Binding-site contacts:
Ligand atom O5 contacts residue ASN102 of chain 1.A at 2.3 Å (h-bond).
Ligand atom C5 contacts residue ASN102 of chain 1.A at 3.6 Å.
Ligand atom C7 contacts residue LEU115 of chain 1.A at 3.8 Å (hydrophobic).
Ligand atom C3 contacts residue ASN102 of chain 1.A at 3.8 Å.
Ligand atom C2 contacts residue ASN102 of chain 1.A at 2.4 Å.
Ligand atom N2 contacts residue ASN102 of chain 1.A at 3.1 Å (h-bond).
Ligand atom C4 contacts residue ASN102 of chain 1.A at 4.0 Å.
Ligand atom O7 contacts residue LEU115 of chain 1.A at 4.2 Å.
Ligand atom C8 contacts residue LEU115 of chain 1.A at 3.6 Å (hydrophobic).
Ligand atom C7 contacts residue ASN102 of chain 1.A at 3.9 Å.
Ligand atom O7 contacts residue ASN102 of chain 1.A at 4.0 Å.
Ligand atom C1 contacts residue ASN102 of chain 1.A at 1.4 Å.
Ligand atom N2 contacts residue LEU115 of chain 1.A at 4.1 Å.

The protein below binds the small molecule below.
Small molecule (SMILES): CC(=O)N[C@@H]1[C@@H](O)[C@H](O)[C@@H](CO)O[C@H]1O

Sequence of chain 1.A:
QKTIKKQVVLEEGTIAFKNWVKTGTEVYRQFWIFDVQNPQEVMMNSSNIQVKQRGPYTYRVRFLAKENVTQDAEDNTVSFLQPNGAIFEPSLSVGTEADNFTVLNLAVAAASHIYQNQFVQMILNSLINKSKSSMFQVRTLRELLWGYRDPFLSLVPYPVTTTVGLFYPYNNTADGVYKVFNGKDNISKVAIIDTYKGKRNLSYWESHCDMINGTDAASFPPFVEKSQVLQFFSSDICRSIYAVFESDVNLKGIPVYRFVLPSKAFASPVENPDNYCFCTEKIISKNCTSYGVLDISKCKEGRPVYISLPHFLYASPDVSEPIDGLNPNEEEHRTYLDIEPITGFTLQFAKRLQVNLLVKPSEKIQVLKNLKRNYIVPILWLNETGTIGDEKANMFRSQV